Binding-site contacts:
Ligand atom N2 contacts residue NAD1 of chain 1.C at 3.4 Å.
Ligand atom C14 contacts residue ILE233 of chain 1.A at 3.6 Å (hydrophobic).
Ligand atom O16 contacts residue NAD1 of chain 1.C at 3.0 Å (h-bond).
Ligand atom C13 contacts residue NAD1 of chain 1.C at 2.7 Å.
Ligand atom O1 contacts residue LYS195 of chain 1.A at 3.4 Å.
Ligand atom C2 contacts residue NAD1 of chain 1.C at 3.8 Å.
Ligand atom S1 contacts residue ILE233 of chain 1.A at 3.7 Å.
Ligand atom C12 contacts residue NAD1 of chain 1.C at 3.4 Å.
Ligand atom B1 contacts residue NAD1 of chain 1.C at 1.7 Å.
Ligand atom O15 contacts residue NAD1 of chain 1.C at 3.2 Å.
Ligand atom C17 contacts residue GLY129 of chain 1.A at 3.5 Å.
Ligand atom S1 contacts residue ALA230 of chain 1.A at 3.7 Å.
Ligand atom C14 contacts residue NAD1 of chain 1.C at 3.4 Å.
Ligand atom S1 contacts residue NAD1 of chain 1.C at 3.3 Å.
Ligand atom B1 contacts residue TYR187 of chain 1.A at 3.5 Å.
Ligand atom C15 contacts residue ASN128 of chain 1.A at 3.7 Å.
Ligand atom O15 contacts residue LEU126 of chain 1.A at 3.8 Å.
Ligand atom C2 contacts residue ILE233 of chain 1.A at 3.9 Å (hydrophobic).
Ligand atom N2 contacts residue ALA229 of chain 1.A at 3.2 Å.
Ligand atom O1 contacts residue MET191 of chain 1.A at 3.4 Å.
Ligand atom O1 contacts residue NAD1 of chain 1.C at 2.2 Å (h-bond).
Ligand atom C2 contacts residue ALA230 of chain 1.A at 3.5 Å (hydrophobic).
Ligand atom C2 contacts residue ALA229 of chain 1.A at 3.5 Å (hydrophobic).
Ligand atom C13 contacts residue TYR187 of chain 1.A at 3.8 Å (hydrophobic).
Ligand atom C7 contacts residue TYR187 of chain 1.A at 3.9 Å (hydrophobic).
Ligand atom C8 contacts residue TYR177 of chain 1.A at 3.5 Å (hydrophobic).
Ligand atom N1 contacts residue NAD1 of chain 1.C at 2.4 Å (h-bond).
Ligand atom C7 contacts residue NAD1 of chain 1.C at 3.3 Å.
Ligand atom O16 contacts residue ASN128 of chain 1.A at 3.6 Å.
Ligand atom O16 contacts residue GLY127 of chain 1.A at 3.1 Å.
Ligand atom C12 contacts residue TYR187 of chain 1.A at 3.4 Å (hydrophobic).
Ligand atom C15 contacts residue GLY127 of chain 1.A at 3.6 Å.
Ligand atom O15 contacts residue GLY127 of chain 1.A at 3.4 Å (h-bond).
Ligand atom C16 contacts residue MET191 of chain 1.A at 3.5 Å (hydrophobic).
Ligand atom O1 contacts residue TYR187 of chain 1.A at 2.3 Å (h-bond).
Ligand atom C8 contacts residue NAD1 of chain 1.C at 3.4 Å.
Ligand atom C16 contacts residue ASN128 of chain 1.A at 3.9 Å.
Ligand atom S15 contacts residue GLY127 of chain 1.A at 3.7 Å.
Ligand atom S15 contacts residue NAD1 of chain 1.C at 3.1 Å (h-bond).
Ligand atom O16 contacts residue MET191 of chain 1.A at 3.6 Å.

Sequence of chain 1.A:
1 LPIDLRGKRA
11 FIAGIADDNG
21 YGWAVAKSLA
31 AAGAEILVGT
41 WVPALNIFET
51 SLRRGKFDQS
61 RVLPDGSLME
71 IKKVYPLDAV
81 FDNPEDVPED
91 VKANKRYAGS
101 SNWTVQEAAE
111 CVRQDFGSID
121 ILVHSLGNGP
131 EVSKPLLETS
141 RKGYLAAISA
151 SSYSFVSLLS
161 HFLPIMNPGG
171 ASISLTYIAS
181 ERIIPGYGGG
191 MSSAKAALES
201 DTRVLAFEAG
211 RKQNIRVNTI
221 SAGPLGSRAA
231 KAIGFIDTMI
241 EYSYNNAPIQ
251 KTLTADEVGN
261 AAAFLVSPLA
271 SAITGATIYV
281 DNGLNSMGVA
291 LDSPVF

A small-molecule ligand and the protein it binds are described below.
Small molecule (SMILES): CCCS(=O)(=O)N1N=Cc2sc(C)cc2B1O